Sequence of chain 1.A:
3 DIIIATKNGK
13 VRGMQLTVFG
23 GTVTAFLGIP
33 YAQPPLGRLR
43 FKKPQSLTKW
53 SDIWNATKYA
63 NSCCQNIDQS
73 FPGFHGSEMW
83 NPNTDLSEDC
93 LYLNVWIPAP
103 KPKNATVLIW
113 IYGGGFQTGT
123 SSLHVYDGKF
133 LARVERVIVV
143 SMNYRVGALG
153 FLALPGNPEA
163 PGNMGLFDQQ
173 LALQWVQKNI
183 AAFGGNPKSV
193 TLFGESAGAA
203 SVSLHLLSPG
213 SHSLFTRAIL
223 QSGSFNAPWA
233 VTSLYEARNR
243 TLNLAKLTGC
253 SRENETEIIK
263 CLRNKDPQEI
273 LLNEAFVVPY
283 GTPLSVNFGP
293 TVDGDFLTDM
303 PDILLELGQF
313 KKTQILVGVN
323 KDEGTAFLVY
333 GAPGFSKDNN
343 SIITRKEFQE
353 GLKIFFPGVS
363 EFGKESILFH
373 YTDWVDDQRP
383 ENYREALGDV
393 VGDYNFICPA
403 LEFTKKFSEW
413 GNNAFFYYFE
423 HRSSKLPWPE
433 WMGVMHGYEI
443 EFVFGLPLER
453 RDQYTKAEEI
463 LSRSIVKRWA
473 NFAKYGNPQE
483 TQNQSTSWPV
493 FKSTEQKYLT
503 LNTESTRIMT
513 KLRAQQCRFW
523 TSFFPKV

Binding-site contacts:
Ligand atom C2 contacts residue ASN341 of chain 1.A at 2.4 Å.
Ligand atom C8 contacts residue ASN342 of chain 1.A at 3.5 Å.
Ligand atom N2 contacts residue ASN341 of chain 1.A at 2.8 Å (h-bond).
Ligand atom C2 contacts residue GLY336 of chain 1.A at 4.3 Å.
Ligand atom C5 contacts residue SER338 of chain 1.A at 4.0 Å.
Ligand atom C5 contacts residue ASN341 of chain 1.A at 3.6 Å.
Ligand atom C8 contacts residue GLY336 of chain 1.A at 3.0 Å.
Ligand atom C4 contacts residue ASN341 of chain 1.A at 4.2 Å.
Ligand atom C7 contacts residue ASN341 of chain 1.A at 3.1 Å.
Ligand atom O5 contacts residue ASN341 of chain 1.A at 2.4 Å (h-bond).
Ligand atom C1 contacts residue SER338 of chain 1.A at 3.9 Å.
Ligand atom C3 contacts residue GLY336 of chain 1.A at 3.9 Å.
Ligand atom C6 contacts residue SER338 of chain 1.A at 4.4 Å.
Ligand atom C8 contacts residue ASN341 of chain 1.A at 4.2 Å.
Ligand atom O5 contacts residue SER338 of chain 1.A at 4.4 Å.
Ligand atom O7 contacts residue ASN341 of chain 1.A at 3.0 Å (h-bond).
Ligand atom C5 contacts residue GLY336 of chain 1.A at 4.3 Å.
Ligand atom C6 contacts residue PHE337 of chain 1.A at 4.3 Å (hydrophobic).
Ligand atom O5 contacts residue SER338 of chain 1.A at 3.5 Å.
Ligand atom C6 contacts residue SER338 of chain 1.A at 4.1 Å.
Ligand atom C7 contacts residue GLY336 of chain 1.A at 4.3 Å.
Ligand atom C8 contacts residue ILE344 of chain 1.A at 4.3 Å (hydrophobic).
Ligand atom O4 contacts residue GLY336 of chain 1.A at 4.2 Å.
Ligand atom C8 contacts residue PRO335 of chain 1.A at 3.8 Å (hydrophobic).
Ligand atom C1 contacts residue GLY336 of chain 1.A at 4.1 Å.
Ligand atom C1 contacts residue ASN341 of chain 1.A at 1.4 Å.
Ligand atom C8 contacts residue SER343 of chain 1.A at 4.5 Å.
Ligand atom C5 contacts residue PHE337 of chain 1.A at 4.2 Å (hydrophobic).
Ligand atom C3 contacts residue ASN341 of chain 1.A at 3.7 Å.
Ligand atom N2 contacts residue GLY336 of chain 1.A at 4.3 Å.

The small molecule below binds the protein below.
Small molecule (SMILES): CC(=O)N[C@H]1[C@H](O[C@H]2[C@H](O)[C@@H](NC(C)=O)CO[C@@H]2CO[C@@H]2O[C@@H](C)[C@@H](O)[C@@H](O)[C@@H]2O)O[C@H](CO)[C@@H](O)[C@@H]1O